Binding-site contacts:
Ligand atom C18 contacts residue SER164 of chain 1.B at 3.5 Å.
Ligand atom C23 contacts residue NAP1 of chain 1.G at 3.4 Å.
Ligand atom O27 contacts residue GLY210 of chain 1.B at 3.8 Å.
Ligand atom C14 contacts residue VAL225 of chain 1.B at 4.0 Å (hydrophobic).
Ligand atom C18 contacts residue NAP1 of chain 1.G at 3.3 Å.
Ligand atom C5 contacts residue ALA220 of chain 1.B at 4.1 Å (hydrophobic).
Ligand atom C7 contacts residue NAP1 of chain 1.G at 4.1 Å.
Ligand atom O20 contacts residue NAP1 of chain 1.G at 3.1 Å.
Ligand atom C3 contacts residue TYR177 of chain 1.B at 3.7 Å (hydrophobic).
Ligand atom C6 contacts residue ALA220 of chain 1.B at 3.8 Å (hydrophobic).
Ligand atom C23 contacts residue ILE115 of chain 1.B at 3.8 Å (hydrophobic).
Ligand atom C8 contacts residue THR118 of chain 1.B at 3.5 Å.
Ligand atom C13 contacts residue VAL221 of chain 1.B at 3.9 Å (hydrophobic).
Ligand atom O20 contacts residue SER164 of chain 1.B at 2.7 Å (h-bond).
Ligand atom C25 contacts residue TYR171 of chain 1.B at 3.9 Å (hydrophobic).
Ligand atom O27 contacts residue LEU165 of chain 1.B at 3.5 Å.
Ligand atom O20 contacts residue TYR177 of chain 1.B at 2.8 Å (h-bond).
Ligand atom C24 contacts residue GLY210 of chain 1.B at 3.9 Å.
Ligand atom C26 contacts residue LEU165 of chain 1.B at 4.2 Å (hydrophobic).
Ligand atom F21 contacts residue VAL225 of chain 1.B at 4.2 Å.
Ligand atom C24 contacts residue LEU211 of chain 1.B at 3.7 Å (hydrophobic).
Ligand atom C26 contacts residue SER164 of chain 1.B at 3.0 Å.
Ligand atom F21 contacts residue TYR171 of chain 1.B at 3.3 Å.
Ligand atom C26 contacts residue ALA166 of chain 1.B at 3.8 Å (hydrophobic).
Ligand atom C17 contacts residue VAL174 of chain 1.B at 3.7 Å (hydrophobic).
Ligand atom O22 contacts residue ILE115 of chain 1.B at 3.9 Å.
Ligand atom O27 contacts residue TYR171 of chain 1.B at 3.3 Å (h-bond).
Ligand atom O27 contacts residue LEU211 of chain 1.B at 3.9 Å.
Ligand atom C10 contacts residue TYR177 of chain 1.B at 3.6 Å (hydrophobic).
Ligand atom C13 contacts residue LEU211 of chain 1.B at 4.2 Å (hydrophobic).
Ligand atom C6 contacts residue VAL221 of chain 1.B at 4.1 Å (hydrophobic).
Ligand atom C4 contacts residue VAL174 of chain 1.B at 3.7 Å (hydrophobic).
Ligand atom F21 contacts residue MET227 of chain 1.B at 3.5 Å.
Ligand atom C18 contacts residue TYR177 of chain 1.B at 4.0 Å (hydrophobic).
Ligand atom C12 contacts residue NAP1 of chain 1.G at 3.4 Å.
Ligand atom N19 contacts residue NAP1 of chain 1.G at 3.9 Å.
Ligand atom N19 contacts residue SER164 of chain 1.B at 3.5 Å (h-bond).
Ligand atom C7 contacts residue ALA217 of chain 1.B at 3.7 Å (hydrophobic).
Ligand atom C16 contacts residue VAL174 of chain 1.B at 3.8 Å (hydrophobic).
Ligand atom C8 contacts residue ALA220 of chain 1.B at 4.0 Å (hydrophobic).

The protein below binds the small molecule below.
Small molecule (SMILES): COC12CC3C[C@H](C1)C(CC(=O)N1CC(O)C1)(c1ccc(F)cc1)[C@@H](C3)C2

Sequence of chain 1.B:
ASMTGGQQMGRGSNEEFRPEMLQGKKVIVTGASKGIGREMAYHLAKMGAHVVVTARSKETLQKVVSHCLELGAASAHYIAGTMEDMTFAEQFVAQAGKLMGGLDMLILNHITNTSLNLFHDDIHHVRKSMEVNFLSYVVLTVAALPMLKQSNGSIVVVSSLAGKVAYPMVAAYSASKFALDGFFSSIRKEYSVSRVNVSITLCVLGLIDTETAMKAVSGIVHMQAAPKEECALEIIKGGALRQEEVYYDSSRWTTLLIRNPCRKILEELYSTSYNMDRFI